The protein below binds the small molecule below.
Small molecule (SMILES): Nc1ncnc2c1ncn2[C@@H]1O[C@H](CO[P](=O)(O)O[P](=O)(O)CP(=O)(O)O)[C@@H](O)[C@H]1O

Sequence of chain 1.F:
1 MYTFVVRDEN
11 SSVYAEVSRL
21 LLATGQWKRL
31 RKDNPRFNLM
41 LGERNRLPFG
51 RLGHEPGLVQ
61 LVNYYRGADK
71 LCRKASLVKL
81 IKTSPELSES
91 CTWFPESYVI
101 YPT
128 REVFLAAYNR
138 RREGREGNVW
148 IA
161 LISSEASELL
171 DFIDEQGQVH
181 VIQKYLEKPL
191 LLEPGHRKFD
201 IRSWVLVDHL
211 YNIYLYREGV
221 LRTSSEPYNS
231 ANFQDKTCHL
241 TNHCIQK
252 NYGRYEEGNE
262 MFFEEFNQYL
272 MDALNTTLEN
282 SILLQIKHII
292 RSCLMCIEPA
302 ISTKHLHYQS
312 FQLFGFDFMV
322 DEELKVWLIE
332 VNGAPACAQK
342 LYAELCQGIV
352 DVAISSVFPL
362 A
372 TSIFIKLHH

Binding-site contacts:
Ligand atom O1A contacts residue GLU331 of chain 1.F at 3.2 Å (salt-bridge).
Ligand atom O2G contacts residue ARG222 of chain 1.F at 3.3 Å (salt-bridge).
Ligand atom O3G contacts residue GLU331 of chain 1.F at 3.0 Å (salt-bridge).
Ligand atom O3G contacts residue MG1 of chain 1.T at 2.5 Å.
Ligand atom O2B contacts residue LYS74 of chain 1.F at 3.0 Å (salt-bridge).
Ligand atom O3A contacts residue GLU331 of chain 1.F at 3.4 Å (salt-bridge).
Ligand atom PB contacts residue GLU331 of chain 1.F at 3.1 Å.
Ligand atom O1G contacts residue ASP318 of chain 1.F at 2.3 Å (salt-bridge).
Ligand atom N6 contacts residue GLN183 of chain 1.F at 3.1 Å (h-bond).
Ligand atom O1G contacts residue GLU331 of chain 1.F at 2.6 Å (salt-bridge).
Ligand atom C2 contacts residue LEU186 of chain 1.F at 3.2 Å (hydrophobic).
Ligand atom O2G contacts residue ARG202 of chain 1.F at 3.4 Å (salt-bridge).
Ligand atom C3B contacts residue GLU331 of chain 1.F at 3.4 Å.
Ligand atom O2' contacts residue HIS239 of chain 1.F at 3.2 Å (h-bond).
Ligand atom O2' contacts residue LYS198 of chain 1.F at 3.5 Å.
Ligand atom O1G contacts residue ASN333 of chain 1.F at 3.0 Å (h-bond).
Ligand atom N1 contacts residue TYR185 of chain 1.F at 3.3 Å.
Ligand atom C6 contacts residue LYS184 of chain 1.F at 3.5 Å.
Ligand atom O2' contacts residue THR241 of chain 1.F at 3.2 Å (h-bond).
Ligand atom C2 contacts residue TYR185 of chain 1.F at 3.4 Å (hydrophobic).
Ligand atom O1A contacts residue LYS74 of chain 1.F at 3.4 Å.
Ligand atom N9 contacts residue ILE148 of chain 1.F at 3.6 Å.
Ligand atom O2A contacts residue ILE330 of chain 1.F at 3.6 Å.
Ligand atom N1 contacts residue LYS184 of chain 1.F at 3.5 Å (salt-bridge).
Ligand atom PG contacts residue GLU331 of chain 1.F at 3.2 Å.
Ligand atom C8 contacts residue ILE148 of chain 1.F at 3.4 Å (hydrophobic).
Ligand atom N6 contacts residue LYS184 of chain 1.F at 2.4 Å (salt-bridge).
Ligand atom O3' contacts residue ASP200 of chain 1.F at 3.5 Å (salt-bridge).
Ligand atom O2A contacts residue GLU331 of chain 1.F at 2.4 Å (salt-bridge).
Ligand atom O3' contacts residue THR241 of chain 1.F at 2.6 Å (h-bond).
Ligand atom O2B contacts residue MG1 of chain 1.T at 2.2 Å.
Ligand atom N3 contacts residue TYR185 of chain 1.F at 3.4 Å.
Ligand atom O2B contacts residue GLU331 of chain 1.F at 2.5 Å (salt-bridge).
Ligand atom C3B contacts residue ASN242 of chain 1.F at 3.5 Å.
Ligand atom N7 contacts residue GLN183 of chain 1.F at 3.5 Å (h-bond).
Ligand atom PA contacts residue GLU331 of chain 1.F at 3.1 Å.
Ligand atom O2G contacts residue ASP318 of chain 1.F at 3.4 Å (salt-bridge).
Ligand atom PG contacts residue ASP318 of chain 1.F at 3.4 Å.
Ligand atom O3G contacts residue ASN333 of chain 1.F at 2.7 Å (h-bond).
Ligand atom N1 contacts residue LEU186 of chain 1.F at 2.8 Å (h-bond).